Binding-site contacts:
Ligand atom O7 contacts residue SER141 of chain 1.I at 3.5 Å (h-bond).
Ligand atom C1 contacts residue SER144 of chain 1.I at 4.3 Å.
Ligand atom C5 contacts residue ASN183 of chain 1.I at 3.6 Å.
Ligand atom N2 contacts residue ASN183 of chain 1.I at 3.0 Å (h-bond).
Ligand atom C7 contacts residue HIS142 of chain 1.I at 4.1 Å.
Ligand atom C8 contacts residue HIS142 of chain 1.I at 3.8 Å.
Ligand atom C2 contacts residue ASN183 of chain 1.I at 2.6 Å.
Ligand atom O5 contacts residue ASN183 of chain 1.I at 2.4 Å (h-bond).
Ligand atom C7 contacts residue ASN183 of chain 1.I at 4.1 Å.
Ligand atom C4 contacts residue ASN183 of chain 1.I at 4.3 Å.
Ligand atom C8 contacts residue ASN183 of chain 1.I at 4.2 Å.
Ligand atom C2 contacts residue SER144 of chain 1.I at 4.2 Å.
Ligand atom O7 contacts residue HIS142 of chain 1.I at 4.0 Å.
Ligand atom O7 contacts residue SER144 of chain 1.I at 4.1 Å.
Ligand atom C7 contacts residue SER141 of chain 1.I at 4.4 Å.
Ligand atom C1 contacts residue ASN183 of chain 1.I at 1.4 Å.
Ligand atom C3 contacts residue ASN183 of chain 1.I at 3.8 Å.
Ligand atom O5 contacts residue SER144 of chain 1.I at 4.0 Å.

Sequence of chain 1.I:
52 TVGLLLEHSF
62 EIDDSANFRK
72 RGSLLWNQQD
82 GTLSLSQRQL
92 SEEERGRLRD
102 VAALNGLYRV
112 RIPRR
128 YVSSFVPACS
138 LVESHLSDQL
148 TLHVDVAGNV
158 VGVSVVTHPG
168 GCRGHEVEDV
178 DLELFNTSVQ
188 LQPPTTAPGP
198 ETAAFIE

The small molecule below binds the protein below.
Small molecule (SMILES): CC(=O)N[C@@H]1[C@@H](O)[C@H](O)[C@@H](CO)O[C@H]1O